This small molecule binds to this protein.
Small molecule (SMILES): NC(=O)c1c[nH]c(C2CC2)n1

Sequence of chain 1.B:
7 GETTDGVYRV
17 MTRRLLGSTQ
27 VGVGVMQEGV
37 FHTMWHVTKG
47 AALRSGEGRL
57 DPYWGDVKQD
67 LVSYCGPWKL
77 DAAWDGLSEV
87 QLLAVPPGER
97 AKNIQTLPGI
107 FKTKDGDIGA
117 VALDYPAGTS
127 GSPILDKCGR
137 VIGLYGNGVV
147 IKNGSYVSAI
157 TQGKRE

Binding-site contacts:
Ligand atom C4 contacts residue TYR152 of chain 1.B at 3.7 Å (hydrophobic).
Ligand atom N contacts residue TYR152 of chain 1.B at 3.9 Å.
Ligand atom N1 contacts residue ALA123 of chain 1.B at 4.5 Å.
Ligand atom C3 contacts residue ASP120 of chain 1.B at 4.3 Å.
Ligand atom C6 contacts residue SER126 of chain 1.B at 3.7 Å.
Ligand atom C3 contacts residue TYR121 of chain 1.B at 3.6 Å (hydrophobic).
Ligand atom C contacts residue VAL146 of chain 1.B at 4.3 Å (hydrophobic).
Ligand atom C6 contacts residue TYR152 of chain 1.B at 3.5 Å (hydrophobic).
Ligand atom C4 contacts residue ASP120 of chain 1.B at 4.5 Å.
Ligand atom N2 contacts residue ASP120 of chain 1.B at 3.4 Å (salt-bridge).
Ligand atom N2 contacts residue TYR152 of chain 1.B at 3.7 Å.
Ligand atom N2 contacts residue TYR121 of chain 1.B at 3.6 Å.
Ligand atom N1 contacts residue TYR152 of chain 1.B at 4.0 Å.
Ligand atom C2 contacts residue TYR152 of chain 1.B at 4.0 Å (hydrophobic).
Ligand atom C3 contacts residue TYR152 of chain 1.B at 3.9 Å (hydrophobic).
Ligand atom C1 contacts residue TYR152 of chain 1.B at 3.9 Å (hydrophobic).
Ligand atom O contacts residue ASP120 of chain 1.B at 3.9 Å.
Ligand atom C6 contacts residue GLY142 of chain 1.B at 3.7 Å.
Ligand atom C4 contacts residue TYR141 of chain 1.B at 3.8 Å (hydrophobic).
Ligand atom C5 contacts residue TYR141 of chain 1.B at 4.1 Å (hydrophobic).
Ligand atom C contacts residue TYR152 of chain 1.B at 3.7 Å (hydrophobic).
Ligand atom C4 contacts residue PRO122 of chain 1.B at 4.2 Å (hydrophobic).
Ligand atom C5 contacts residue TYR121 of chain 1.B at 3.5 Å (hydrophobic).
Ligand atom C6 contacts residue TYR141 of chain 1.B at 3.6 Å (hydrophobic).
Ligand atom C5 contacts residue PRO122 of chain 1.B at 3.3 Å (hydrophobic).
Ligand atom C5 contacts residue ALA123 of chain 1.B at 3.7 Å (hydrophobic).
Ligand atom C1 contacts residue ASP120 of chain 1.B at 4.4 Å.
Ligand atom N contacts residue VAL146 of chain 1.B at 3.5 Å.
Ligand atom O contacts residue TYR152 of chain 1.B at 4.0 Å.
Ligand atom C4 contacts residue TYR121 of chain 1.B at 3.1 Å (hydrophobic).
Ligand atom C5 contacts residue SER126 of chain 1.B at 3.6 Å.
Ligand atom C6 contacts residue TYR121 of chain 1.B at 4.4 Å (hydrophobic).
Ligand atom O contacts residue VAL146 of chain 1.B at 4.4 Å.